Binding-site contacts:
Ligand atom N2 contacts residue ASN107 of chain 1.E at 3.0 Å (h-bond).
Ligand atom C7 contacts residue SER109 of chain 1.E at 4.2 Å.
Ligand atom O5 contacts residue ASN107 of chain 1.E at 2.3 Å (h-bond).
Ligand atom C2 contacts residue GLU110 of chain 1.E at 3.9 Å.
Ligand atom C7 contacts residue GLU110 of chain 1.E at 4.4 Å.
Ligand atom C2 contacts residue ASN107 of chain 1.E at 2.5 Å.
Ligand atom C7 contacts residue ASN107 of chain 1.E at 4.1 Å.
Ligand atom C3 contacts residue GLU110 of chain 1.E at 3.9 Å.
Ligand atom C8 contacts residue SER109 of chain 1.E at 3.5 Å.
Ligand atom C1 contacts residue ASN107 of chain 1.E at 1.4 Å.
Ligand atom C4 contacts residue ASN107 of chain 1.E at 4.2 Å.
Ligand atom N2 contacts residue GLU110 of chain 1.E at 3.4 Å (salt-bridge).
Ligand atom C3 contacts residue ASN107 of chain 1.E at 3.8 Å.
Ligand atom C5 contacts residue ASN107 of chain 1.E at 3.6 Å.
Ligand atom C1 contacts residue GLU110 of chain 1.E at 3.4 Å.
Ligand atom N2 contacts residue SER109 of chain 1.E at 3.8 Å.
Ligand atom O6 contacts residue ASN107 of chain 1.E at 4.5 Å.

This protein binds this small molecule.
Small molecule (SMILES): CC(=O)N[C@@H]1[C@@H](O)[C@H](O)[C@@H](CO)O[C@H]1O

Sequence of chain 1.E:
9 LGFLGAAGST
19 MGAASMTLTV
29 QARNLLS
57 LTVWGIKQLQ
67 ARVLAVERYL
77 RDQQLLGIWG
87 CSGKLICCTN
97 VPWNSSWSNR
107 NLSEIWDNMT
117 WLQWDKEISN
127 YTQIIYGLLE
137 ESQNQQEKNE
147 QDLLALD